Binding-site contacts:
Ligand atom C66 contacts residue CYS173 of chain 1.A at 3.6 Å (hydrophobic).
Ligand atom C68 contacts residue GLY204 of chain 1.A at 3.7 Å.
Ligand atom C64 contacts residue SER172 of chain 1.A at 3.1 Å.
Ligand atom N28 contacts residue GLY175 of chain 1.A at 3.5 Å (h-bond).
Ligand atom C57 contacts residue SER177 of chain 1.A at 3.5 Å.
Ligand atom C66 contacts residue VAL191 of chain 1.A at 3.5 Å (hydrophobic).
Ligand atom C43 contacts residue TYR131 of chain 1.A at 3.7 Å (hydrophobic).
Ligand atom O58 contacts residue GLY175 of chain 1.A at 2.8 Å (h-bond).
Ligand atom C59 contacts residue GLN174 of chain 1.A at 3.7 Å.
Ligand atom C40 contacts residue TYR131 of chain 1.A at 3.7 Å (hydrophobic).
Ligand atom C21 contacts residue SER177 of chain 1.A at 3.1 Å.
Ligand atom C15 contacts residue SER192 of chain 1.A at 3.7 Å.
Ligand atom N3 contacts residue LEU81 of chain 1.A at 3.5 Å.
Ligand atom N71 contacts residue SER172 of chain 1.A at 2.8 Å (h-bond).
Ligand atom N20 contacts residue SER177 of chain 1.A at 3.6 Å (h-bond).
Ligand atom C59 contacts residue CYS173 of chain 1.A at 3.7 Å (hydrophobic).
Ligand atom C64 contacts residue VAL191 of chain 1.A at 3.6 Å (hydrophobic).
Ligand atom C43 contacts residue GLY175 of chain 1.A at 3.5 Å.
Ligand atom C75 contacts residue GLN174 of chain 1.A at 3.7 Å.
Ligand atom C55 contacts residue PHE24 of chain 1.A at 3.4 Å (hydrophobic).
Ligand atom C23 contacts residue SER177 of chain 1.A at 3.4 Å.
Ligand atom O58 contacts residue ASP176 of chain 1.A at 3.5 Å (salt-bridge).
Ligand atom O58 contacts residue GLN174 of chain 1.A at 3.2 Å.
Ligand atom O58 contacts residue SER177 of chain 1.A at 3.2 Å (h-bond).
Ligand atom C64 contacts residue CYS173 of chain 1.A at 3.7 Å (hydrophobic).
Ligand atom C32 contacts residue PHE24 of chain 1.A at 3.5 Å (hydrophobic).
Ligand atom C23 contacts residue HIS40 of chain 1.A at 3.5 Å.
Ligand atom O74 contacts residue GLY194 of chain 1.A at 3.4 Å (h-bond).
Ligand atom O58 contacts residue CYS173 of chain 1.A at 3.2 Å (h-bond).
Ligand atom O74 contacts residue GLY196 of chain 1.A at 3.0 Å (h-bond).
Ligand atom C68 contacts residue TRP193 of chain 1.A at 3.5 Å (hydrophobic).
Ligand atom C53 contacts residue HIS40 of chain 1.A at 3.5 Å.
Ligand atom C15 contacts residue HIS40 of chain 1.A at 3.4 Å.
Ligand atom C57 contacts residue GLN174 of chain 1.A at 3.6 Å.
Ligand atom N71 contacts residue ASP171 of chain 1.A at 2.8 Å (salt-bridge).
Ligand atom C5 contacts residue HIS40 of chain 1.A at 3.6 Å.
Ligand atom C51 contacts residue HIS40 of chain 1.A at 3.5 Å.
Ligand atom C68 contacts residue SER172 of chain 1.A at 3.5 Å.
Ligand atom C75 contacts residue GLY196 of chain 1.A at 3.2 Å.
Ligand atom N71 contacts residue GLY196 of chain 1.A at 3.1 Å (h-bond).

This protein binds this small molecule.
Small molecule (SMILES): COc1cc(C(=O)N2C[C@@H](n3cc(C4CC4)nn3)C[C@H]2C(=O)N[C@H]2CCCC[C@@H]2c2ccccc2)ccc1CN

Sequence of chain 1.A:
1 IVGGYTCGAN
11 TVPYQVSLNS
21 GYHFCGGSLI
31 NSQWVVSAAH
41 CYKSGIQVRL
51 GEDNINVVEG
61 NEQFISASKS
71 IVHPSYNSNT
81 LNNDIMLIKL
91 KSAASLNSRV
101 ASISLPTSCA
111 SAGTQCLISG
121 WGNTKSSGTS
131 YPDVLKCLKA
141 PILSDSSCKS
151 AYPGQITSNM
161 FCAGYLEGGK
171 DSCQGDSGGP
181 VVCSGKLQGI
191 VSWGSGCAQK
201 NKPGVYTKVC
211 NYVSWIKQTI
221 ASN